Sequence of chain 1.G:
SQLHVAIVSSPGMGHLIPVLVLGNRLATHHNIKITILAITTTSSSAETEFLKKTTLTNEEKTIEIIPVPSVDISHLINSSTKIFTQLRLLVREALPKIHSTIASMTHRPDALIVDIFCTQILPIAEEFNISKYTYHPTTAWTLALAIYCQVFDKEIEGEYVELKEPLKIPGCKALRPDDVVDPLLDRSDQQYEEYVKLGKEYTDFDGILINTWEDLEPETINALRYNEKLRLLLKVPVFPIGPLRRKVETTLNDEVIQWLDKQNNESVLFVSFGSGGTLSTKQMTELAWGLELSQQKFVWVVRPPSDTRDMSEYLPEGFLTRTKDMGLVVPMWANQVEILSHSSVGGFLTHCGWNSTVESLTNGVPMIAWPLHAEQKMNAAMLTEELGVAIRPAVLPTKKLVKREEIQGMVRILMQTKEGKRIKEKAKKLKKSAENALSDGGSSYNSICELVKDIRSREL

This small molecule binds to this protein.
Small molecule (SMILES): O=c1ccn([C@@H]2O[C@H](CO[P](=O)(O)O[P](=O)(O)O[C@H]3O[C@H](CO)[C@@H](O)[C@H](O)[C@H]3F)[C@@H](O)[C@H]2O)c(=O)[nH]1

Binding-site contacts:
Ligand atom O2' contacts residue ARG254 of chain 1.G at 2.3 Å (salt-bridge).
Ligand atom C2' contacts residue GLU381 of chain 1.G at 3.3 Å.
Ligand atom PB contacts residue SER283 of chain 1.G at 3.4 Å.
Ligand atom O3' contacts residue ASN377 of chain 1.G at 3.5 Å.
Ligand atom O2B contacts residue HIS373 of chain 1.G at 2.4 Å (h-bond).
Ligand atom PB contacts residue HIS373 of chain 1.G at 3.2 Å.
Ligand atom PA contacts residue SER378 of chain 1.G at 3.4 Å.
Ligand atom O1A contacts residue GLY375 of chain 1.G at 3.0 Å.
Ligand atom O7' contacts residue ALA356 of chain 1.G at 3.2 Å (h-bond).
Ligand atom O2A contacts residue GLN358 of chain 1.G at 3.5 Å (h-bond).
Ligand atom C3' contacts residue GLU381 of chain 1.G at 3.4 Å.
Ligand atom C6' contacts residue GLN358 of chain 1.G at 3.4 Å.
Ligand atom O3A contacts residue HIS373 of chain 1.G at 3.2 Å (h-bond).
Ligand atom C9' contacts residue SER283 of chain 1.G at 3.5 Å.
Ligand atom F1 contacts residue ASN377 of chain 1.G at 2.6 Å.
Ligand atom O2A contacts residue SER378 of chain 1.G at 2.8 Å.
Ligand atom O1A contacts residue SER378 of chain 1.G at 2.8 Å (h-bond).
Ligand atom O1 contacts residue HIS373 of chain 1.G at 3.5 Å (h-bond).
Ligand atom O1B contacts residue SER283 of chain 1.G at 2.8 Å (h-bond).
Ligand atom C6' contacts residue TRP355 of chain 1.G at 3.4 Å (hydrophobic).
Ligand atom C2 contacts residue ASN377 of chain 1.G at 3.2 Å.
Ligand atom O4 contacts residue HIS23 of chain 1.G at 3.1 Å.
Ligand atom O2B contacts residue GLY282 of chain 1.G at 3.5 Å (h-bond).
Ligand atom O3 contacts residue GLY22 of chain 1.G at 2.7 Å (h-bond).
Ligand atom O3' contacts residue GLU381 of chain 1.G at 2.5 Å (salt-bridge).
Ligand atom N3 contacts residue ALA356 of chain 1.G at 2.8 Å (h-bond).
Ligand atom C2' contacts residue GLN358 of chain 1.G at 2.8 Å.
Ligand atom O6' contacts residue ARG254 of chain 1.G at 2.8 Å (salt-bridge).
Ligand atom O6' contacts residue GLN358 of chain 1.G at 3.2 Å.
Ligand atom O1A contacts residue HIS373 of chain 1.G at 3.5 Å.
Ligand atom O6' contacts residue ALA356 of chain 1.G at 3.5 Å (h-bond).
Ligand atom O2' contacts residue GLU381 of chain 1.G at 2.5 Å (salt-bridge).
Ligand atom O3 contacts residue ASN377 of chain 1.G at 3.0 Å (h-bond).
Ligand atom C8' contacts residue SER283 of chain 1.G at 3.4 Å.
Ligand atom O2' contacts residue GLN358 of chain 1.G at 2.7 Å (h-bond).
Ligand atom C1' contacts residue ARG254 of chain 1.G at 3.3 Å.
Ligand atom O5' contacts residue ASN377 of chain 1.G at 3.1 Å.
Ligand atom O6' contacts residue TRP355 of chain 1.G at 3.3 Å.
Ligand atom O3A contacts residue GLY282 of chain 1.G at 3.4 Å.
Ligand atom C3 contacts residue GLY22 of chain 1.G at 3.4 Å.